Binding-site contacts:
Ligand atom C18 contacts residue HIS15 of chain 1.P at 3.7 Å.
Ligand atom C05 contacts residue MET37 of chain 1.C at 3.7 Å (hydrophobic).
Ligand atom O08 contacts residue PHE53 of chain 1.C at 3.6 Å.
Ligand atom O26 contacts residue TYR64 of chain 1.P at 4.0 Å.
Ligand atom C20 contacts residue MET37 of chain 1.C at 3.7 Å (hydrophobic).
Ligand atom C15 contacts residue HIS15 of chain 1.P at 3.9 Å.
Ligand atom C14 contacts residue PRO12 of chain 1.P at 3.3 Å (hydrophobic).
Ligand atom C21 contacts residue MET37 of chain 1.C at 3.6 Å (hydrophobic).
Ligand atom C01 contacts residue PHE123 of chain 1.P at 3.8 Å (hydrophobic).
Ligand atom C09 contacts residue PHE53 of chain 1.C at 3.9 Å (hydrophobic).
Ligand atom C01 contacts residue PHE124 of chain 1.P at 3.8 Å (hydrophobic).
Ligand atom C06 contacts residue MET37 of chain 1.C at 3.6 Å (hydrophobic).
Ligand atom C05 contacts residue LEU115 of chain 1.P at 3.8 Å (hydrophobic).
Ligand atom C04 contacts residue PHE123 of chain 1.P at 3.9 Å (hydrophobic).
Ligand atom C19 contacts residue MET37 of chain 1.C at 3.8 Å (hydrophobic).
Ligand atom O16 contacts residue HIS15 of chain 1.P at 3.1 Å (h-bond).
Ligand atom O08 contacts residue MET37 of chain 1.C at 3.8 Å.
Ligand atom O13 contacts residue MET37 of chain 1.C at 3.9 Å.
Ligand atom C27 contacts residue GLY28 of chain 1.C at 3.1 Å.
Ligand atom C19 contacts residue HIS15 of chain 1.P at 4.0 Å.
Ligand atom C29 contacts residue VAL380 of chain 1.P at 4.0 Å (hydrophobic).
Ligand atom C27 contacts residue ALA33 of chain 1.C at 3.6 Å (hydrophobic).
Ligand atom C27 contacts residue GLY16 of chain 1.P at 3.8 Å.
Ligand atom O25 contacts residue GLY28 of chain 1.C at 3.8 Å.
Ligand atom C29 contacts residue MET108 of chain 1.P at 3.7 Å (hydrophobic).
Ligand atom C11 contacts residue MET37 of chain 1.C at 3.8 Å (hydrophobic).
Ligand atom C04 contacts residue MET37 of chain 1.C at 3.9 Å (hydrophobic).
Ligand atom C22 contacts residue HIS15 of chain 1.P at 3.9 Å.
Ligand atom C15 contacts residue PRO12 of chain 1.P at 3.2 Å (hydrophobic).
Ligand atom C12 contacts residue MET37 of chain 1.C at 3.6 Å (hydrophobic).
Ligand atom C07 contacts residue MET37 of chain 1.C at 3.7 Å (hydrophobic).
Ligand atom C23 contacts residue PRO12 of chain 1.P at 3.7 Å (hydrophobic).
Ligand atom O28 contacts residue TYR64 of chain 1.P at 3.8 Å.
Ligand atom C17 contacts residue MET37 of chain 1.C at 3.8 Å (hydrophobic).
Ligand atom C22 contacts residue MET37 of chain 1.C at 3.7 Å (hydrophobic).
Ligand atom C27 contacts residue LEU29 of chain 1.C at 3.9 Å (hydrophobic).
Ligand atom O26 contacts residue ALA33 of chain 1.C at 3.7 Å.
Ligand atom C17 contacts residue HIS15 of chain 1.P at 3.7 Å.
Ligand atom C18 contacts residue MET37 of chain 1.C at 3.9 Å (hydrophobic).
Ligand atom O16 contacts residue THR112 of chain 1.P at 3.6 Å.

Sequence of chain 1.C:
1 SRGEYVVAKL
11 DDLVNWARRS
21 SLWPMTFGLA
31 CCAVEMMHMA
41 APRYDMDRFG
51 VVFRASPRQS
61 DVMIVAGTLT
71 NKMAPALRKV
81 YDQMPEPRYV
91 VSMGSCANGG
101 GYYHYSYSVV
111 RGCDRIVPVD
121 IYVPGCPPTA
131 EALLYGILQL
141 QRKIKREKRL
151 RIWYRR

Sequence of chain 1.P:
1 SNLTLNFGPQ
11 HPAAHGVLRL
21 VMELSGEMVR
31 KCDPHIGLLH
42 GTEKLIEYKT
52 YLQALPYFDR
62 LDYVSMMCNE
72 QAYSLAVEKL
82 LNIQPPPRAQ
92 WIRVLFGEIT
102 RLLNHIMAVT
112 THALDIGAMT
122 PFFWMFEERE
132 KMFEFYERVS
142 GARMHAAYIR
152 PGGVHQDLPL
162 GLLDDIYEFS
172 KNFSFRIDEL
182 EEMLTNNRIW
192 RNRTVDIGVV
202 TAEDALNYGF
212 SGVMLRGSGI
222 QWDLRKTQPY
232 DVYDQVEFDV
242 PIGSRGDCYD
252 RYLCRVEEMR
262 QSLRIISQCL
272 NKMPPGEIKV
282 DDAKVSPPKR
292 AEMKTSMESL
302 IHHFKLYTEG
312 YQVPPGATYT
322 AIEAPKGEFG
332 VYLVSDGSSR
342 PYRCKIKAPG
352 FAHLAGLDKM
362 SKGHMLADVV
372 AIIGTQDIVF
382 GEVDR

The small molecule below binds the protein below.
Small molecule (SMILES): C=C(C)[C@H]1Cc2c(ccc3c2O[C@@H]2COc4cc(OC)c(OC)cc4[C@@H]2C3=O)O1